A protein and the small-molecule ligand that binds it are described below.
Small molecule (SMILES): C[C@H]1O[C@@H](n2cnc3c(N)ncnc32)[C@H](O)[C@@H]1O

Sequence of chain 1.H:
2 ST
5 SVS

Binding-site contacts:
Ligand atom C4 contacts residue XOK4 of chain 1.H at 3.7 Å.
Ligand atom C5 contacts residue XOK4 of chain 1.H at 3.5 Å.
Ligand atom N3 contacts residue ILE239 of chain 1.G at 3.6 Å.
Ligand atom N6 contacts residue TYR269 of chain 1.G at 3.9 Å.
Ligand atom C6 contacts residue PHE107 of chain 1.G at 3.6 Å (hydrophobic).
Ligand atom O3' contacts residue LEU175 of chain 1.G at 3.7 Å.
Ligand atom N1 contacts residue ARG310 of chain 1.G at 3.9 Å.
Ligand atom O2' contacts residue ASN200 of chain 1.G at 3.3 Å (h-bond).
Ligand atom C2 contacts residue XOK4 of chain 1.H at 3.7 Å.
Ligand atom O3' contacts residue GLU202 of chain 1.G at 3.3 Å (salt-bridge).
Ligand atom C5 contacts residue PHE107 of chain 1.G at 3.9 Å (hydrophobic).
Ligand atom N7 contacts residue PHE107 of chain 1.G at 3.7 Å.
Ligand atom C6 contacts residue XOK4 of chain 1.H at 3.4 Å.
Ligand atom N1 contacts residue XOK4 of chain 1.H at 3.5 Å (h-bond).
Ligand atom N3 contacts residue ARG310 of chain 1.G at 3.6 Å.
Ligand atom C4' contacts residue XOK4 of chain 1.H at 3.8 Å.
Ligand atom N6 contacts residue LEU270 of chain 1.G at 2.6 Å (h-bond).
Ligand atom C6 contacts residue LEU270 of chain 1.G at 3.5 Å (hydrophobic).
Ligand atom N3 contacts residue XOK4 of chain 1.H at 3.8 Å.
Ligand atom N1 contacts residue LEU270 of chain 1.G at 3.2 Å (h-bond).
Ligand atom O3' contacts residue ASN200 of chain 1.G at 2.9 Å (h-bond).
Ligand atom C5' contacts residue XOK4 of chain 1.H at 3.7 Å.
Ligand atom C5' contacts residue VAL74 of chain 1.G at 3.5 Å (hydrophobic).
Ligand atom C3' contacts residue MET1 of chain 1.FA at 3.9 Å (hydrophobic).
Ligand atom C2' contacts residue GLU202 of chain 1.G at 3.1 Å.
Ligand atom O2' contacts residue GLU202 of chain 1.G at 2.6 Å (salt-bridge).
Ligand atom O4' contacts residue XOK4 of chain 1.H at 3.0 Å.
Ligand atom N6 contacts residue XOK4 of chain 1.H at 3.2 Å.
Ligand atom C2 contacts residue ARG310 of chain 1.G at 3.6 Å.
Ligand atom C8 contacts residue XOK4 of chain 1.H at 3.8 Å.
Ligand atom N6 contacts residue PHE107 of chain 1.G at 3.0 Å (h-bond).
Ligand atom N6 contacts residue PRO272 of chain 1.G at 3.6 Å.
Ligand atom O3' contacts residue MET1 of chain 1.FA at 3.4 Å.
Ligand atom N7 contacts residue XOK4 of chain 1.H at 3.7 Å.
Ligand atom O2' contacts residue ILE239 of chain 1.G at 3.7 Å.
Ligand atom C5' contacts residue MET1 of chain 1.FA at 3.9 Å (hydrophobic).
Ligand atom O2' contacts residue ASN237 of chain 1.G at 3.3 Å (h-bond).
Ligand atom N1 contacts residue TYR269 of chain 1.G at 3.6 Å.
Ligand atom C3' contacts residue GLU202 of chain 1.G at 3.6 Å.
Ligand atom N9 contacts residue XOK4 of chain 1.H at 3.6 Å.

Sequence of chain 1.G:
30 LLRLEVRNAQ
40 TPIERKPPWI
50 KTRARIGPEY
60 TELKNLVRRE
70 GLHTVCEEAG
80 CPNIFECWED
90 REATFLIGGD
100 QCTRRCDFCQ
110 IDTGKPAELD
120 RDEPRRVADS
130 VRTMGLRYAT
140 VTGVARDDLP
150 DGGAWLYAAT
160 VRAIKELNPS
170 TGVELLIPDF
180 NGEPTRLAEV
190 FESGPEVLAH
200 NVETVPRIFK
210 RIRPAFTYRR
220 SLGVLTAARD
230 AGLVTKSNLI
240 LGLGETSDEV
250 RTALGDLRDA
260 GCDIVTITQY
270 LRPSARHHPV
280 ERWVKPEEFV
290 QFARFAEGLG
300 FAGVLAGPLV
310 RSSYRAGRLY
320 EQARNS